Binding-site contacts:
Ligand atom C2 contacts residue ASN315 of chain 29.B at 2.5 Å.
Ligand atom C7 contacts residue ASN315 of chain 29.B at 3.3 Å.
Ligand atom N2 contacts residue ASN315 of chain 29.B at 2.8 Å (h-bond).
Ligand atom C6 contacts residue ASN315 of chain 29.B at 4.5 Å.
Ligand atom C5 contacts residue ASN315 of chain 29.B at 3.7 Å.
Ligand atom C4 contacts residue ASN315 of chain 29.B at 4.3 Å.
Ligand atom C6 contacts residue THR313 of chain 29.B at 4.5 Å.
Ligand atom C8 contacts residue ILE281 of chain 29.B at 4.5 Å (hydrophobic).
Ligand atom O5 contacts residue THR313 of chain 29.B at 4.3 Å.
Ligand atom O5 contacts residue VAL314 of chain 29.B at 3.8 Å.
Ligand atom C1 contacts residue ASN315 of chain 29.B at 1.4 Å.
Ligand atom O7 contacts residue ASN315 of chain 29.B at 4.2 Å.
Ligand atom C8 contacts residue ASN315 of chain 29.B at 3.5 Å.
Ligand atom C3 contacts residue ASN315 of chain 29.B at 3.8 Å.
Ligand atom O5 contacts residue ASN315 of chain 29.B at 2.4 Å (h-bond).
Ligand atom C1 contacts residue VAL314 of chain 29.B at 4.4 Å (hydrophobic).

A small-molecule ligand and the protein it binds are described below.
Small molecule (SMILES): CC(=O)N[C@@H]1[C@@H](O)[C@H](O)[C@@H](CO)O[C@H]1O

Sequence of chain 29.B:
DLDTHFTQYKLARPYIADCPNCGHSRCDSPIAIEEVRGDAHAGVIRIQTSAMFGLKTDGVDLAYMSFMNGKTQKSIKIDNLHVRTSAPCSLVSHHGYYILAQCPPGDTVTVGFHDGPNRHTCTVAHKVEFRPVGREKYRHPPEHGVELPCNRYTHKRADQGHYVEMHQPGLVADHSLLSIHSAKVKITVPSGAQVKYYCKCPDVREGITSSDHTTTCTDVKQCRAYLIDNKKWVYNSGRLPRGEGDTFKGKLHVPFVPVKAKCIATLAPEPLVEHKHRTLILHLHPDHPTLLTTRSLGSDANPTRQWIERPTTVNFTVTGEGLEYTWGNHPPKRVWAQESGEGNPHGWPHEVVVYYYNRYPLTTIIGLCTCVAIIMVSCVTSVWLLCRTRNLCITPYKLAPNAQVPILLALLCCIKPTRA